Binding-site contacts:
Ligand atom C8 contacts residue SER60 of chain 1.G at 3.3 Å.
Ligand atom O5 contacts residue ILE17 of chain 1.G at 4.5 Å.
Ligand atom C8 contacts residue ASN67 of chain 1.G at 4.1 Å.
Ligand atom C1 contacts residue ASN67 of chain 1.G at 1.4 Å.
Ligand atom C8 contacts residue TRP62 of chain 1.G at 3.5 Å (hydrophobic).
Ligand atom N2 contacts residue SER60 of chain 1.G at 4.3 Å.
Ligand atom C7 contacts residue SER60 of chain 1.G at 3.1 Å.
Ligand atom O5 contacts residue ASN67 of chain 1.G at 2.4 Å (h-bond).
Ligand atom O7 contacts residue ASN67 of chain 1.G at 3.1 Å (h-bond).
Ligand atom C8 contacts residue ASP65 of chain 1.G at 4.5 Å.
Ligand atom C6 contacts residue ILE17 of chain 1.G at 3.7 Å (hydrophobic).
Ligand atom O7 contacts residue SER60 of chain 1.G at 2.5 Å (h-bond).
Ligand atom C4 contacts residue ASN67 of chain 1.G at 4.2 Å.
Ligand atom C2 contacts residue ASN67 of chain 1.G at 2.4 Å.
Ligand atom C7 contacts residue ASN67 of chain 1.G at 3.2 Å.
Ligand atom C3 contacts residue ASN67 of chain 1.G at 3.8 Å.
Ligand atom C5 contacts residue ASN67 of chain 1.G at 3.7 Å.
Ligand atom N2 contacts residue ASN67 of chain 1.G at 2.9 Å (h-bond).
Ligand atom C8 contacts residue ARG61 of chain 1.G at 3.9 Å.

Sequence of chain 1.G:
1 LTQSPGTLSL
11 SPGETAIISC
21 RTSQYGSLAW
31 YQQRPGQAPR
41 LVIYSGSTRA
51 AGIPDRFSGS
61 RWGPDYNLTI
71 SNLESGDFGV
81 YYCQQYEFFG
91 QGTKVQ

A small-molecule ligand and the protein it binds are described below.
Small molecule (SMILES): CC(=O)N[C@@H]1[C@@H](O)[C@H](O)[C@@H](CO)O[C@H]1O